A protein and the small-molecule ligand that binds it are described below.
Small molecule (SMILES): CC(=O)N[C@H]1[C@H](O[C@H]2[C@H](O)[C@@H](NC(C)=O)CO[C@@H]2CO)O[C@H](CO)[C@@H](O[C@@H]2O[C@H](CO)[C@@H](O)[C@H](O[C@H]3O[C@H](CO)[C@@H](O)[C@H](O)[C@@H]3O)[C@@H]2O)[C@@H]1O

Binding-site contacts:
Ligand atom C6 contacts residue ASP229 of chain 3.A at 3.4 Å.
Ligand atom C6 contacts residue PHE233 of chain 3.A at 3.5 Å (hydrophobic).
Ligand atom C6 contacts residue TYR134 of chain 3.D at 3.7 Å (hydrophobic).
Ligand atom C1 contacts residue ASN106 of chain 3.D at 1.4 Å.
Ligand atom O5 contacts residue TYR134 of chain 3.D at 3.7 Å.
Ligand atom C6 contacts residue SER234 of chain 3.A at 3.7 Å.
Ligand atom N2 contacts residue ASN106 of chain 3.D at 2.8 Å (h-bond).
Ligand atom C7 contacts residue ARG235 of chain 3.A at 3.7 Å.
Ligand atom O5 contacts residue CYS231 of chain 3.A at 3.5 Å (h-bond).
Ligand atom O7 contacts residue ARG235 of chain 3.A at 3.3 Å (salt-bridge).
Ligand atom C6 contacts residue GLN232 of chain 3.A at 3.7 Å.
Ligand atom C8 contacts residue ARG235 of chain 3.A at 3.5 Å.
Ligand atom C5 contacts residue PHE233 of chain 3.A at 3.4 Å (hydrophobic).
Ligand atom O6 contacts residue CYS231 of chain 3.A at 2.6 Å (h-bond).
Ligand atom C2 contacts residue GLN232 of chain 3.A at 3.7 Å.
Ligand atom C6 contacts residue GLY132 of chain 3.D at 3.8 Å.
Ligand atom C1 contacts residue TYR134 of chain 3.D at 3.6 Å (hydrophobic).
Ligand atom O7 contacts residue TYR134 of chain 3.D at 3.6 Å.
Ligand atom O7 contacts residue GLY197 of chain 3.A at 3.7 Å.
Ligand atom C6 contacts residue CYS231 of chain 3.A at 3.3 Å (hydrophobic).
Ligand atom C5 contacts residue TYR134 of chain 3.D at 3.3 Å (hydrophobic).
Ligand atom C8 contacts residue PRO236 of chain 3.A at 3.6 Å (hydrophobic).
Ligand atom C3 contacts residue ASN106 of chain 3.D at 3.7 Å.
Ligand atom C8 contacts residue SER237 of chain 3.A at 3.5 Å.
Ligand atom C8 contacts residue TYR134 of chain 3.D at 3.6 Å (hydrophobic).
Ligand atom C6 contacts residue ARG235 of chain 3.A at 3.9 Å.
Ligand atom O6 contacts residue ASP229 of chain 3.A at 2.9 Å (salt-bridge).
Ligand atom O2 contacts residue GLN232 of chain 3.A at 2.8 Å (h-bond).
Ligand atom C7 contacts residue ASN106 of chain 3.D at 3.7 Å.
Ligand atom C6 contacts residue GLN232 of chain 3.A at 3.7 Å.
Ligand atom C5 contacts residue ASN106 of chain 3.D at 3.7 Å.
Ligand atom C7 contacts residue TYR134 of chain 3.D at 3.8 Å (hydrophobic).
Ligand atom C2 contacts residue ASN106 of chain 3.D at 2.4 Å.
Ligand atom O6 contacts residue ARG235 of chain 3.A at 3.3 Å.
Ligand atom O6 contacts residue GLY132 of chain 3.D at 3.0 Å (h-bond).
Ligand atom O5 contacts residue ASN106 of chain 3.D at 2.4 Å (h-bond).
Ligand atom O3 contacts residue ARG235 of chain 3.A at 3.3 Å (salt-bridge).
Ligand atom O7 contacts residue SER234 of chain 3.A at 3.4 Å.
Ligand atom N2 contacts residue SER108 of chain 3.D at 3.5 Å.
Ligand atom O3 contacts residue SER234 of chain 3.A at 3.9 Å.

Sequence of chain 3.A:
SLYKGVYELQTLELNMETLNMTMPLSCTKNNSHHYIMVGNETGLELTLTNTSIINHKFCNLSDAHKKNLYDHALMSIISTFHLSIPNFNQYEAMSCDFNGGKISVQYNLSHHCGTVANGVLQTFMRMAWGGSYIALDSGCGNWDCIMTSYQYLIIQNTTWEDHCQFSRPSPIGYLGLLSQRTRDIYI

Sequence of chain 3.D:
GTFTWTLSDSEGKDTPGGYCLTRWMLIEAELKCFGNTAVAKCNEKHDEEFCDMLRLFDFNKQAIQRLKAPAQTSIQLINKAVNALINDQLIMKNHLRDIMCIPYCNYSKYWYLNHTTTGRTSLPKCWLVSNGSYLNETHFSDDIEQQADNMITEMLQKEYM